Binding-site contacts:
Ligand atom C3 contacts residue LEU902 of chain 1.B at 4.4 Å (hydrophobic).
Ligand atom O5 contacts residue ASN697 of chain 1.B at 2.4 Å (h-bond).
Ligand atom O7 contacts residue ASN697 of chain 1.B at 3.3 Å (h-bond).
Ligand atom O6 contacts residue GLN906 of chain 1.B at 3.3 Å (h-bond).
Ligand atom N2 contacts residue ASN697 of chain 1.B at 2.9 Å (h-bond).
Ligand atom C1 contacts residue GLN1051 of chain 1.B at 4.1 Å.
Ligand atom C8 contacts residue ASN697 of chain 1.B at 4.4 Å.
Ligand atom O5 contacts residue GLN906 of chain 1.B at 4.3 Å.
Ligand atom C5 contacts residue ASN697 of chain 1.B at 3.7 Å.
Ligand atom C8 contacts residue LEU902 of chain 1.B at 3.8 Å (hydrophobic).
Ligand atom O5 contacts residue GLN1051 of chain 1.B at 3.8 Å.
Ligand atom C3 contacts residue ASN697 of chain 1.B at 3.8 Å.
Ligand atom C1 contacts residue ASN697 of chain 1.B at 1.4 Å.
Ligand atom C7 contacts residue ASN697 of chain 1.B at 3.3 Å.
Ligand atom C5 contacts residue GLN906 of chain 1.B at 3.8 Å.
Ligand atom C4 contacts residue ASN697 of chain 1.B at 4.2 Å.
Ligand atom C2 contacts residue ASN697 of chain 1.B at 2.4 Å.
Ligand atom C6 contacts residue GLN906 of chain 1.B at 3.4 Å.

Sequence of chain 1.B:
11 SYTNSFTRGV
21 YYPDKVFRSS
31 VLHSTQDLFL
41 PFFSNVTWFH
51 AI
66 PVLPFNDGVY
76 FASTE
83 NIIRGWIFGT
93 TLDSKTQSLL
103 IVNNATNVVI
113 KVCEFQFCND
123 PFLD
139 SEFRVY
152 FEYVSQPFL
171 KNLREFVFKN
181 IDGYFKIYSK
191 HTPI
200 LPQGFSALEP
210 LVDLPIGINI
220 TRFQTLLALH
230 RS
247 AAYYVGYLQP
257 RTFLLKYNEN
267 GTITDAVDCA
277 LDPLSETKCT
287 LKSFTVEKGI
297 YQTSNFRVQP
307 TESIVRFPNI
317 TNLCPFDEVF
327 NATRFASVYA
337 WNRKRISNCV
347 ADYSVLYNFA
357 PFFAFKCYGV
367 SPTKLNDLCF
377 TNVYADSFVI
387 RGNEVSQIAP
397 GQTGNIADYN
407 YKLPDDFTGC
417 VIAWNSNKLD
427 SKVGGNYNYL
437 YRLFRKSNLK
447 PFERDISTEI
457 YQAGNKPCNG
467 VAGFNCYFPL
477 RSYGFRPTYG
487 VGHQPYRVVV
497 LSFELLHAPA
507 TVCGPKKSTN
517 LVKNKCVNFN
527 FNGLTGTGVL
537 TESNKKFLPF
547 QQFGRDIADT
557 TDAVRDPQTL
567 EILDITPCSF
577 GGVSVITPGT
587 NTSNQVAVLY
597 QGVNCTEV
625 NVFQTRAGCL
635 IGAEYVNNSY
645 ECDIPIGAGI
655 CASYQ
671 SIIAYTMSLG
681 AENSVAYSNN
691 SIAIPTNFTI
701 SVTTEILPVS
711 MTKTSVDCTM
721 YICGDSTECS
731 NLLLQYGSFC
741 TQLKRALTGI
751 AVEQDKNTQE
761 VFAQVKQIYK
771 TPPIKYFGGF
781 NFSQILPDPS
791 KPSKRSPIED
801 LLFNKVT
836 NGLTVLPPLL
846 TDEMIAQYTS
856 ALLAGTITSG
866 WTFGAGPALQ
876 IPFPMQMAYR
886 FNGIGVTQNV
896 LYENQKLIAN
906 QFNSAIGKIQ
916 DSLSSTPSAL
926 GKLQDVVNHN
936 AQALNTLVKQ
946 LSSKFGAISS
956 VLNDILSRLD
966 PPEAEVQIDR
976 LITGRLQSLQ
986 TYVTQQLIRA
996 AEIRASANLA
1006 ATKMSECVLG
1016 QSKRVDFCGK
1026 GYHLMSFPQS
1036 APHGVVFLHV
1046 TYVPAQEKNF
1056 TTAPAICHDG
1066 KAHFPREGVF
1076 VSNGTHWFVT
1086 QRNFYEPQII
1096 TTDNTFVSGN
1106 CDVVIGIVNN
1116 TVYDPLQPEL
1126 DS

A protein and the small-molecule ligand that binds it are described below.
Small molecule (SMILES): CC(=O)N[C@H]1[C@H](O[C@H]2[C@H](O)[C@@H](NC(C)=O)CO[C@@H]2CO)O[C@H](CO)[C@@H](O)[C@@H]1O